This protein binds this small molecule.
Small molecule (SMILES): CC(=O)N[C@@H]1[C@@H](O)[C@H](O)[C@@H](CO)O[C@H]1O

Sequence of chain 1.A:
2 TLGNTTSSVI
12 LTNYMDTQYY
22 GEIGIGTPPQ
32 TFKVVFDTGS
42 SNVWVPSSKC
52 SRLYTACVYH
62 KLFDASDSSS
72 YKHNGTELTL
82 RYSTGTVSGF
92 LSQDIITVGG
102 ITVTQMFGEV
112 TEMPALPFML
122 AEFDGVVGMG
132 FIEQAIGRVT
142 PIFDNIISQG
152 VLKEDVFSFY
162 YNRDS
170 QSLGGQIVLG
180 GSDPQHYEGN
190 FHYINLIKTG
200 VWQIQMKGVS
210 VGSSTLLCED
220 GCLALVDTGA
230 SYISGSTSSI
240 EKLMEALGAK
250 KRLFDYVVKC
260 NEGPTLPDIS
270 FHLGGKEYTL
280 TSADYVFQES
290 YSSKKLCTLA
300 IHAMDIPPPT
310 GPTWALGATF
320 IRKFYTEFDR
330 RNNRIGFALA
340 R

Binding-site contacts:
Ligand atom C5 contacts residue ASN75 of chain 1.A at 3.6 Å.
Ligand atom N2 contacts residue ASN75 of chain 1.A at 3.0 Å (h-bond).
Ligand atom N2 contacts residue THR77 of chain 1.A at 4.3 Å.
Ligand atom C4 contacts residue ASN75 of chain 1.A at 4.2 Å.
Ligand atom O5 contacts residue MET107 of chain 1.A at 4.1 Å.
Ligand atom C3 contacts residue ASN75 of chain 1.A at 3.8 Å.
Ligand atom C2 contacts residue ASN75 of chain 1.A at 2.5 Å.
Ligand atom C8 contacts residue ASN75 of chain 1.A at 3.3 Å.
Ligand atom C6 contacts residue MET107 of chain 1.A at 4.3 Å (hydrophobic).
Ligand atom O5 contacts residue ASN75 of chain 1.A at 2.3 Å (h-bond).
Ligand atom O7 contacts residue HIS74 of chain 1.A at 4.2 Å.
Ligand atom C1 contacts residue THR77 of chain 1.A at 4.0 Å.
Ligand atom O7 contacts residue ASN75 of chain 1.A at 3.5 Å (h-bond).
Ligand atom C1 contacts residue ASN75 of chain 1.A at 1.4 Å.
Ligand atom C7 contacts residue ASN75 of chain 1.A at 3.4 Å.